Binding-site contacts:
Ligand atom C3 contacts residue ASN349 of chain 1.A at 3.7 Å.
Ligand atom O5 contacts residue ASN349 of chain 1.A at 2.3 Å (h-bond).
Ligand atom O3 contacts residue LEU347 of chain 1.A at 4.3 Å.
Ligand atom C1 contacts residue ASP345 of chain 1.A at 3.7 Å.
Ligand atom O6 contacts residue LEU347 of chain 1.A at 3.3 Å.
Ligand atom C8 contacts residue GLY348 of chain 1.A at 3.8 Å.
Ligand atom N2 contacts residue ASN349 of chain 1.A at 2.9 Å (h-bond).
Ligand atom C8 contacts residue LEU347 of chain 1.A at 3.9 Å (hydrophobic).
Ligand atom O6 contacts residue ASP345 of chain 1.A at 4.1 Å.
Ligand atom N2 contacts residue LEU347 of chain 1.A at 3.0 Å (h-bond).
Ligand atom O5 contacts residue LEU439 of chain 1.A at 3.6 Å.
Ligand atom C6 contacts residue LEU347 of chain 1.A at 4.4 Å (hydrophobic).
Ligand atom C5 contacts residue ASN349 of chain 1.A at 3.6 Å.
Ligand atom C2 contacts residue ASP345 of chain 1.A at 4.1 Å.
Ligand atom C8 contacts residue ASN349 of chain 1.A at 4.1 Å.
Ligand atom C1 contacts residue ASN349 of chain 1.A at 1.4 Å.
Ligand atom C2 contacts residue ASN349 of chain 1.A at 2.4 Å.
Ligand atom C2 contacts residue LEU347 of chain 1.A at 3.8 Å (hydrophobic).
Ligand atom C5 contacts residue LEU439 of chain 1.A at 4.4 Å (hydrophobic).
Ligand atom C4 contacts residue ASN349 of chain 1.A at 4.1 Å.
Ligand atom N2 contacts residue GLY348 of chain 1.A at 4.2 Å.
Ligand atom O5 contacts residue ASP345 of chain 1.A at 3.5 Å (salt-bridge).
Ligand atom C7 contacts residue LEU347 of chain 1.A at 3.9 Å (hydrophobic).
Ligand atom C7 contacts residue GLY348 of chain 1.A at 4.4 Å.
Ligand atom C1 contacts residue LEU439 of chain 1.A at 3.8 Å (hydrophobic).
Ligand atom O7 contacts residue ASN349 of chain 1.A at 3.2 Å (h-bond).
Ligand atom C7 contacts residue ASN349 of chain 1.A at 3.4 Å.

The protein below binds the small molecule below.
Small molecule (SMILES): CC(=O)N[C@H]1[C@H](O[C@H]2[C@H](O)[C@@H](NC(C)=O)CO[C@@H]2CO)O[C@H](CO)[C@@H](O)[C@@H]1O

Sequence of chain 1.A:
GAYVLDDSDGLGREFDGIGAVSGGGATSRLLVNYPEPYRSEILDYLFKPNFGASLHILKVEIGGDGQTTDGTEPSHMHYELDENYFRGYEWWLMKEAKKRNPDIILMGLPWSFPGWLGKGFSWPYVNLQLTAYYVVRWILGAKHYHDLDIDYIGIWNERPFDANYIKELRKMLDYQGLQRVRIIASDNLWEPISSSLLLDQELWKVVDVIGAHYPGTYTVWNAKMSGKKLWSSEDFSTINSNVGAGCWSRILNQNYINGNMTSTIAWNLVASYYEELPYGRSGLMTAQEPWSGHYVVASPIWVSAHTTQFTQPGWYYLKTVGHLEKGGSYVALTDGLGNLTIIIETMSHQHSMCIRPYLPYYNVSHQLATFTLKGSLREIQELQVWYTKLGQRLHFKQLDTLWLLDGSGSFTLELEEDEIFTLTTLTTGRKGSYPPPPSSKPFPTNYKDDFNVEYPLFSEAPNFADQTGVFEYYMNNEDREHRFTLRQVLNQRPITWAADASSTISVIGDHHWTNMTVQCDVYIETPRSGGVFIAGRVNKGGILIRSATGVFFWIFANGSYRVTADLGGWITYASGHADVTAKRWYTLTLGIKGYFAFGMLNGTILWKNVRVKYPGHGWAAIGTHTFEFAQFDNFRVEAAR